Binding-site contacts:
Ligand atom C3 contacts residue ASN300 of chain 1.C at 3.5 Å.
Ligand atom C8 contacts residue ASN300 of chain 1.C at 3.3 Å.
Ligand atom N2 contacts residue LEU320 of chain 1.C at 4.0 Å.
Ligand atom C8 contacts residue LYS298 of chain 1.C at 3.8 Å.
Ligand atom O7 contacts residue LYS298 of chain 1.C at 4.1 Å.
Ligand atom C4 contacts residue ASN300 of chain 1.C at 4.2 Å.
Ligand atom C8 contacts residue LEU320 of chain 1.C at 3.8 Å (hydrophobic).
Ligand atom C7 contacts residue LEU320 of chain 1.C at 4.2 Å (hydrophobic).
Ligand atom C7 contacts residue ASN300 of chain 1.C at 3.7 Å.
Ligand atom O3 contacts residue ASN300 of chain 1.C at 3.5 Å (h-bond).
Ligand atom C2 contacts residue ASN300 of chain 1.C at 2.5 Å.
Ligand atom O5 contacts residue ASN300 of chain 1.C at 2.4 Å (h-bond).
Ligand atom C1 contacts residue ASN300 of chain 1.C at 1.4 Å.
Ligand atom N2 contacts residue ASN300 of chain 1.C at 3.5 Å (h-bond).
Ligand atom C7 contacts residue LYS298 of chain 1.C at 4.4 Å.
Ligand atom C5 contacts residue ASN300 of chain 1.C at 3.7 Å.

Sequence of chain 1.C:
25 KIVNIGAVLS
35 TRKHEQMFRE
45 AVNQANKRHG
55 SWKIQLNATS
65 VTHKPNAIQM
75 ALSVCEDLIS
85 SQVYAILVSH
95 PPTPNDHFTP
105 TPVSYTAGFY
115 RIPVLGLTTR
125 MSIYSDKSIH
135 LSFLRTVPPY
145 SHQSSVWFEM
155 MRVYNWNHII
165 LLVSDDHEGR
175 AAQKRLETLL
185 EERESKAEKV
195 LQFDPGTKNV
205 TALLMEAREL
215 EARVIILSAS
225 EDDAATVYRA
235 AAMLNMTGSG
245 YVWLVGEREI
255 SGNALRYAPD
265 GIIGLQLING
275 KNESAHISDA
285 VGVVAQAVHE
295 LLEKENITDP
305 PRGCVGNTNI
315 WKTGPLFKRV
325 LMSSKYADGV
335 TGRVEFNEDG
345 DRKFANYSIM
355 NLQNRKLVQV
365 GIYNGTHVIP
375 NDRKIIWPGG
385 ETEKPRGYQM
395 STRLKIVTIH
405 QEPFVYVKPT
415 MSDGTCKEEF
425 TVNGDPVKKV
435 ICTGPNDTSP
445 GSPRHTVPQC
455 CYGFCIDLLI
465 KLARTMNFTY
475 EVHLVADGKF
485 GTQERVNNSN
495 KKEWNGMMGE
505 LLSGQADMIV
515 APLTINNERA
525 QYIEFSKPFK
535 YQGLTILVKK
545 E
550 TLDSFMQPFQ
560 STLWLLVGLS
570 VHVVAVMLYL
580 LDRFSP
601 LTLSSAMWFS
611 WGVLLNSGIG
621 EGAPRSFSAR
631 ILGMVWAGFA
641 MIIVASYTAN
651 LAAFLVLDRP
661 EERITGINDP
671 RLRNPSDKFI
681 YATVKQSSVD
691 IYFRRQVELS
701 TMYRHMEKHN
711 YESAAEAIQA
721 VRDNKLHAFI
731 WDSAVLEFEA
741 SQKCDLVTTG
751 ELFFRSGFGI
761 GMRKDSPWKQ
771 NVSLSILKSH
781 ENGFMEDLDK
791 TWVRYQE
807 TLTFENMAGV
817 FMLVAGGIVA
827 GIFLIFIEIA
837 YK

The small molecule below binds the protein below.
Small molecule (SMILES): CC(=O)N[C@@H]1[C@@H](O)[C@H](O)[C@@H](CO)O[C@H]1O